Sequence of chain 1.A:
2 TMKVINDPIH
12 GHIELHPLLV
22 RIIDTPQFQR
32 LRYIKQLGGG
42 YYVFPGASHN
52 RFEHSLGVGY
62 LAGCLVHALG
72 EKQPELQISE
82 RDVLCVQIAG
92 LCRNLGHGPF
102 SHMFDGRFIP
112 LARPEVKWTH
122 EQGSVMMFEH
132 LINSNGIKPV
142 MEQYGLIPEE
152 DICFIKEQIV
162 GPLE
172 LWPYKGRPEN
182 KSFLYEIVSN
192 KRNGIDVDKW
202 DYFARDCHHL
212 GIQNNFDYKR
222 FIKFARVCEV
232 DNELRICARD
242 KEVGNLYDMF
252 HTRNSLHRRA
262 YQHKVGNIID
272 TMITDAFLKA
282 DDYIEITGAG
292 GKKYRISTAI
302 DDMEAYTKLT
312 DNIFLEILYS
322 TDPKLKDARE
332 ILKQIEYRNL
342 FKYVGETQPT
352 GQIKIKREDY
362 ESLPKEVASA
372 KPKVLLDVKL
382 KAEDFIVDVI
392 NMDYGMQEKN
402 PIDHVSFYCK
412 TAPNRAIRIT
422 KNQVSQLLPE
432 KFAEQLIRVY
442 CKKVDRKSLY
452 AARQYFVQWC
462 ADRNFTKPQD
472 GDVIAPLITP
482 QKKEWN

Binding-site contacts:
Ligand atom O1G contacts residue ARG240 of chain 1.A at 3.1 Å (salt-bridge).
Ligand atom O3B contacts residue LYS265 of chain 1.C at 3.4 Å (salt-bridge).
Ligand atom O2G contacts residue ARG240 of chain 1.A at 2.6 Å (salt-bridge).
Ligand atom O2A contacts residue HIS264 of chain 1.C at 2.4 Å (h-bond).
Ligand atom O3A contacts residue DGT1 of chain 1.P at 3.1 Å (h-bond).
Ligand atom C3' contacts residue VAL44 of chain 1.C at 3.2 Å (hydrophobic).
Ligand atom N6 contacts residue ARG260 of chain 1.C at 3.2 Å.
Ligand atom O2B contacts residue DGT1 of chain 1.P at 2.5 Å (h-bond).
Ligand atom N6 contacts residue ASN246 of chain 1.A at 3.4 Å (h-bond).
Ligand atom N3 contacts residue ARG221 of chain 1.A at 3.5 Å (salt-bridge).
Ligand atom O3' contacts residue ASN7 of chain 1.B at 3.1 Å (h-bond).
Ligand atom C5' contacts residue VAL5 of chain 1.B at 3.1 Å (hydrophobic).
Ligand atom C2 contacts residue ASN7 of chain 1.B at 3.3 Å.
Ligand atom O1A contacts residue ARG221 of chain 1.A at 3.2 Å (salt-bridge).
Ligand atom N7 contacts residue ARG221 of chain 1.A at 3.2 Å (salt-bridge).
Ligand atom C8 contacts residue ARG221 of chain 1.A at 3.4 Å.
Ligand atom O3G contacts residue MG1 of chain 1.K at 1.9 Å.
Ligand atom C1' contacts residue ASN7 of chain 1.B at 3.5 Å.
Ligand atom C5' contacts residue DGT1 of chain 1.P at 3.2 Å.
Ligand atom O3G contacts residue DGT1 of chain 1.P at 2.6 Å (h-bond).
Ligand atom O1B contacts residue LYS265 of chain 1.C at 2.6 Å (salt-bridge).
Ligand atom PG contacts residue ARG240 of chain 1.A at 3.4 Å.
Ligand atom O4' contacts residue ARG221 of chain 1.A at 3.2 Å (salt-bridge).
Ligand atom PB contacts residue LYS265 of chain 1.C at 3.5 Å.
Ligand atom O1B contacts residue HIS264 of chain 1.C at 3.1 Å.
Ligand atom C2' contacts residue PHE45 of chain 1.C at 3.3 Å (hydrophobic).
Ligand atom PG contacts residue MG1 of chain 1.K at 3.2 Å.
Ligand atom N3 contacts residue ASN7 of chain 1.B at 2.9 Å (h-bond).
Ligand atom C4' contacts residue VAL5 of chain 1.B at 3.3 Å (hydrophobic).
Ligand atom C4 contacts residue ARG221 of chain 1.A at 3.1 Å.
Ligand atom O1A contacts residue LYS242 of chain 1.A at 2.3 Å (salt-bridge).
Ligand atom O3G contacts residue LYS411 of chain 1.A at 2.9 Å (salt-bridge).
Ligand atom PB contacts residue MG1 of chain 1.K at 3.2 Å.
Ligand atom O2B contacts residue MG1 of chain 1.K at 1.9 Å.
Ligand atom O2G contacts residue LYS265 of chain 1.C at 3.3 Å (salt-bridge).
Ligand atom C5 contacts residue ARG221 of chain 1.A at 3.4 Å.
Ligand atom PG contacts residue LYS411 of chain 1.A at 3.5 Å.
Ligand atom N9 contacts residue ARG221 of chain 1.A at 3.3 Å (salt-bridge).
Ligand atom O3' contacts residue VAL44 of chain 1.C at 2.5 Å (h-bond).
Ligand atom O3B contacts residue LYS242 of chain 1.A at 3.5 Å.

Sequence of chain 1.B:
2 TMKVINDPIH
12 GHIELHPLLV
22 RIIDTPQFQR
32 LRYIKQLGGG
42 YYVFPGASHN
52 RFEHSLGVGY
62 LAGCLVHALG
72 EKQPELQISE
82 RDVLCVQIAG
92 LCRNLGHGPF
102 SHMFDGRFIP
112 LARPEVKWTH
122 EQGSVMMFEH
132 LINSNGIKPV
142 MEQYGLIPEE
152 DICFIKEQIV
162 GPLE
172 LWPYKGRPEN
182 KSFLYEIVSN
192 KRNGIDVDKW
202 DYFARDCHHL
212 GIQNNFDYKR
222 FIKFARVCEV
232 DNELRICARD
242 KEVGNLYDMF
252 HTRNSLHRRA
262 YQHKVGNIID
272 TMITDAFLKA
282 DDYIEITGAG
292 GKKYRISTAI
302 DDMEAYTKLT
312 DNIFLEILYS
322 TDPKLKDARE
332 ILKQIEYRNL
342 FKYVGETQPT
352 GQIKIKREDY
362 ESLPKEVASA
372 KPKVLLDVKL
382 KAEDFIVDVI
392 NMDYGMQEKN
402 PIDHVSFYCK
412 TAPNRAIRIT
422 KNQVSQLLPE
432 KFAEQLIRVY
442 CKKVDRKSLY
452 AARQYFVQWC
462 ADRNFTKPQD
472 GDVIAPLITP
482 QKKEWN

This small molecule binds to this protein.
Small molecule (SMILES): Nc1ncnc2c1ncn2[C@H]1C[C@H](O)[C@@H](CO[P](=O)(O)O[P](=O)(O)OP(=O)(O)O)O1

Sequence of chain 1.C:
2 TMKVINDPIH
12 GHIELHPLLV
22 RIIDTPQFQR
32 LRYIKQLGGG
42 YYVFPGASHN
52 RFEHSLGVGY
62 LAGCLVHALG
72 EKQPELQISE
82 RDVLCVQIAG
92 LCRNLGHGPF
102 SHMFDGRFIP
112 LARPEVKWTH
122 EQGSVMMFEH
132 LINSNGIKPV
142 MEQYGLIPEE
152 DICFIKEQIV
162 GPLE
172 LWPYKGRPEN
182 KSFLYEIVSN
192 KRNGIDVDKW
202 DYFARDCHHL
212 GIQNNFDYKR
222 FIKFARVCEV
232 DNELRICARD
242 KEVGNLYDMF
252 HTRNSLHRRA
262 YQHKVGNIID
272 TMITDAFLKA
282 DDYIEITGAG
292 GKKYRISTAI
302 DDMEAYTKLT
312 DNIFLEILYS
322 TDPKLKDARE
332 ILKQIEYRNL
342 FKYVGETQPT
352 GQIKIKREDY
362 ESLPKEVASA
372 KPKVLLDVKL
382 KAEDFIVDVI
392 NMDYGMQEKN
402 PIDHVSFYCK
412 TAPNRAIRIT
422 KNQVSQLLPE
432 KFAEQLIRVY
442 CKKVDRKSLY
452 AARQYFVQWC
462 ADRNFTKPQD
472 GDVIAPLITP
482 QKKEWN